A protein and the small-molecule ligand that binds it are described below.
Small molecule (SMILES): N[C@@H]1[C@@H](O)[C@H](O)[C@@H](CO)O[C@H]1O

Binding-site contacts:
Ligand atom C1 contacts residue GCS3 of chain 1.B at 1.6 Å.
Ligand atom C2 contacts residue GCS3 of chain 1.B at 2.6 Å.
Ligand atom C4 contacts residue GCS3 of chain 1.B at 4.2 Å.
Ligand atom C3 contacts residue GCS3 of chain 1.B at 3.8 Å.
Ligand atom O6 contacts residue GCS3 of chain 1.B at 4.2 Å.
Ligand atom C6 contacts residue GCS3 of chain 1.B at 4.5 Å.
Ligand atom N2 contacts residue GCS3 of chain 1.B at 3.1 Å (h-bond).
Ligand atom O5 contacts residue GCS3 of chain 1.B at 2.3 Å (h-bond).
Ligand atom C5 contacts residue GCS3 of chain 1.B at 3.6 Å.